The protein below binds the small molecule below.
Small molecule (SMILES): CCn1c(-c2nonc2N)nc2c(C#CC(C)(C)O)nc(OC[C@H](N)Cc3ccccc3)cc21

Sequence of chain 1.D:
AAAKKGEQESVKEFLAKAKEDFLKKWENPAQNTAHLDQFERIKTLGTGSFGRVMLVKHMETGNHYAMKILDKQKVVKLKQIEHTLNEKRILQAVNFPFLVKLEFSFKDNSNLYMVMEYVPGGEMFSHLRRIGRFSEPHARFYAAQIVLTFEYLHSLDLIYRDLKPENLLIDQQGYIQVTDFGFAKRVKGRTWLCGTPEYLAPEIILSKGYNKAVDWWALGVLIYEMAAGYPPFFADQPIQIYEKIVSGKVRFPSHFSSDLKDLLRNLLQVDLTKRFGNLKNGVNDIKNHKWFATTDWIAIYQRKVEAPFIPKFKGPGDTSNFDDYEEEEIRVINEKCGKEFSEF

Binding-site contacts:
Ligand atom C1 contacts residue GLY52 of chain 1.D at 3.5 Å.
Ligand atom C7 contacts residue ASP184 of chain 1.D at 3.3 Å.
Ligand atom C4 contacts residue ARG56 of chain 1.D at 3.5 Å.
Ligand atom C5 contacts residue GLY55 of chain 1.D at 3.5 Å.
Ligand atom O2 contacts residue TYR122 of chain 1.D at 3.5 Å.
Ligand atom N1 contacts residue PHE327 of chain 1.D at 3.4 Å.
Ligand atom C5 contacts residue ARG56 of chain 1.D at 3.3 Å.
Ligand atom C22 contacts residue GLY50 of chain 1.D at 3.6 Å.
Ligand atom C22 contacts residue LEU49 of chain 1.D at 3.6 Å (hydrophobic).
Ligand atom C14 contacts residue THR183 of chain 1.D at 3.5 Å.
Ligand atom N2 contacts residue VAL123 of chain 1.D at 3.2 Å (h-bond).
Ligand atom N2 contacts residue LEU173 of chain 1.D at 3.3 Å.
Ligand atom C19 contacts residue LEU95 of chain 1.D at 3.6 Å (hydrophobic).
Ligand atom C4 contacts residue GLY55 of chain 1.D at 3.3 Å.
Ligand atom C22 contacts residue VAL57 of chain 1.D at 3.5 Å (hydrophobic).
Ligand atom C11 contacts residue VAL57 of chain 1.D at 3.5 Å (hydrophobic).
Ligand atom C3 contacts residue PHE54 of chain 1.D at 3.6 Å (hydrophobic).
Ligand atom N3 contacts residue THR183 of chain 1.D at 3.6 Å (h-bond).
Ligand atom C23 contacts residue ASP184 of chain 1.D at 3.6 Å.
Ligand atom O3 contacts residue PHE185 of chain 1.D at 3.1 Å (h-bond).
Ligand atom C13 contacts residue ASP184 of chain 1.D at 3.6 Å.
Ligand atom C17 contacts residue THR183 of chain 1.D at 3.5 Å.
Ligand atom C17 contacts residue ASP184 of chain 1.D at 3.5 Å.
Ligand atom C19 contacts residue THR183 of chain 1.D at 3.6 Å.
Ligand atom C8 contacts residue LEU173 of chain 1.D at 3.3 Å (hydrophobic).
Ligand atom C17 contacts residue MET120 of chain 1.D at 3.6 Å (hydrophobic).
Ligand atom C4 contacts residue LEU74 of chain 1.D at 3.4 Å (hydrophobic).
Ligand atom C7 contacts residue LYS72 of chain 1.D at 3.5 Å.
Ligand atom C20 contacts residue MET120 of chain 1.D at 3.4 Å (hydrophobic).
Ligand atom C19 contacts residue VAL104 of chain 1.D at 3.4 Å (hydrophobic).
Ligand atom O1 contacts residue ASP184 of chain 1.D at 3.5 Å (salt-bridge).
Ligand atom O3 contacts residue GLU91 of chain 1.D at 2.5 Å (salt-bridge).
Ligand atom C13 contacts residue THR183 of chain 1.D at 3.4 Å.
Ligand atom O2 contacts residue PHE327 of chain 1.D at 3.3 Å.
Ligand atom C20 contacts residue LEU95 of chain 1.D at 3.5 Å (hydrophobic).
Ligand atom O3 contacts residue LEU95 of chain 1.D at 3.5 Å.
Ligand atom N3 contacts residue GLU121 of chain 1.D at 3.3 Å (salt-bridge).
Ligand atom N6 contacts residue THR183 of chain 1.D at 3.1 Å (h-bond).
Ligand atom N7 contacts residue ASP184 of chain 1.D at 2.9 Å (salt-bridge).
Ligand atom C19 contacts residue ASP184 of chain 1.D at 3.6 Å.